Sequence of chain 1.L:
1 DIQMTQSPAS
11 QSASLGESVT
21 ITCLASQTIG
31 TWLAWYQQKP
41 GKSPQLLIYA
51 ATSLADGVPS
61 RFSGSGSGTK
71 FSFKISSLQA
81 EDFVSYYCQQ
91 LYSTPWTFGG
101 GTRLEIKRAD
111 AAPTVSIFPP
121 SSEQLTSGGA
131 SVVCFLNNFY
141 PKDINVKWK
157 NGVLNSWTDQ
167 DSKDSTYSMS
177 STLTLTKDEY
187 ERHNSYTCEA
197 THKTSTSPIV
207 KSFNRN

Binding-site contacts:
Ligand atom C1 contacts residue THR156 of chain 1.F at 3.7 Å.
Ligand atom C5 contacts residue ASN154 of chain 1.F at 3.7 Å.
Ligand atom O5 contacts residue ASN154 of chain 1.F at 2.4 Å (h-bond).
Ligand atom C6 contacts residue GLU147 of chain 1.F at 3.7 Å.
Ligand atom N2 contacts residue ASN154 of chain 1.F at 2.8 Å (h-bond).
Ligand atom O6 contacts residue GLU147 of chain 1.F at 3.0 Å (salt-bridge).
Ligand atom O5 contacts residue ASN150 of chain 1.F at 4.3 Å.
Ligand atom C4 contacts residue SER67 of chain 1.L at 4.0 Å.
Ligand atom C1 contacts residue ASN154 of chain 1.F at 1.4 Å.
Ligand atom C2 contacts residue ASN154 of chain 1.F at 2.4 Å.
Ligand atom O7 contacts residue ASN154 of chain 1.F at 2.9 Å (h-bond).
Ligand atom C7 contacts residue ASN154 of chain 1.F at 3.0 Å.
Ligand atom C8 contacts residue THR156 of chain 1.F at 3.9 Å.
Ligand atom O5 contacts residue THR156 of chain 1.F at 4.3 Å.
Ligand atom C8 contacts residue ASN154 of chain 1.F at 4.1 Å.
Ligand atom N2 contacts residue THR156 of chain 1.F at 3.6 Å.
Ligand atom C7 contacts residue THR156 of chain 1.F at 3.9 Å.
Ligand atom C6 contacts residue ASN150 of chain 1.F at 4.2 Å.
Ligand atom C4 contacts residue ASN154 of chain 1.F at 4.2 Å.
Ligand atom O6 contacts residue SER151 of chain 1.F at 3.7 Å.
Ligand atom C2 contacts residue THR156 of chain 1.F at 4.3 Å.
Ligand atom O6 contacts residue ASN150 of chain 1.F at 4.0 Å.
Ligand atom C3 contacts residue ASN154 of chain 1.F at 3.8 Å.

A protein and the small-molecule ligand that binds it are described below.
Small molecule (SMILES): CC(=O)N[C@@H]1[C@@H](O)[C@H](O)[C@@H](CO)O[C@H]1O

Sequence of chain 1.F:
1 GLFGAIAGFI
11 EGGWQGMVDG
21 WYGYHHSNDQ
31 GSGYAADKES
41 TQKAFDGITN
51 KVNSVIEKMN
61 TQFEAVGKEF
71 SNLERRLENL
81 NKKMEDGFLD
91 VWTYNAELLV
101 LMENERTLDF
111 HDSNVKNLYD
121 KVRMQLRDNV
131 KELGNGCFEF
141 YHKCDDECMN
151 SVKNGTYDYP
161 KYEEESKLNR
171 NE